This protein binds this small molecule.
Small molecule (SMILES): CC(=O)CC(=O)O

Binding-site contacts:
Ligand atom C4 contacts residue HIS134 of chain 3.A at 3.7 Å.
Ligand atom C1 contacts residue PCT1 of chain 3.G at 4.4 Å.
Ligand atom C1 contacts residue GLN231 of chain 3.A at 3.8 Å.
Ligand atom O4 contacts residue PRO268 of chain 3.A at 4.0 Å.
Ligand atom C4 contacts residue THR168 of chain 3.A at 3.7 Å.
Ligand atom C1 contacts residue LEU267 of chain 3.A at 4.0 Å (hydrophobic).
Ligand atom O5 contacts residue GLN231 of chain 3.A at 3.8 Å.
Ligand atom O4 contacts residue GLN231 of chain 3.A at 3.1 Å (h-bond).
Ligand atom C3 contacts residue PCT1 of chain 3.G at 3.6 Å.
Ligand atom C1 contacts residue LYS84 of chain 1.A at 4.1 Å.
Ligand atom O3 contacts residue ARG105 of chain 3.A at 4.0 Å.
Ligand atom O5 contacts residue PRO268 of chain 3.A at 4.0 Å.
Ligand atom O5 contacts residue ARG229 of chain 3.A at 3.1 Å (salt-bridge).
Ligand atom C2 contacts residue PCT1 of chain 3.G at 3.5 Å.
Ligand atom C1 contacts residue ARG229 of chain 3.A at 3.8 Å.
Ligand atom O4 contacts residue ARG229 of chain 3.A at 3.2 Å (salt-bridge).
Ligand atom C2 contacts residue LEU267 of chain 3.A at 3.5 Å (hydrophobic).
Ligand atom O4 contacts residue LEU267 of chain 3.A at 4.1 Å.
Ligand atom C4 contacts residue ARG167 of chain 3.A at 3.2 Å.
Ligand atom O3 contacts residue ARG167 of chain 3.A at 2.5 Å (salt-bridge).
Ligand atom C4 contacts residue PCT1 of chain 3.G at 4.0 Å.
Ligand atom O5 contacts residue LYS84 of chain 1.A at 3.0 Å.
Ligand atom O3 contacts residue PCT1 of chain 3.G at 3.6 Å (h-bond).
Ligand atom O5 contacts residue PCT1 of chain 3.G at 4.1 Å.
Ligand atom O3 contacts residue LYS84 of chain 1.A at 4.2 Å.
Ligand atom C3 contacts residue ARG167 of chain 3.A at 3.4 Å.
Ligand atom C2 contacts residue PRO268 of chain 3.A at 4.1 Å (hydrophobic).
Ligand atom C1 contacts residue PRO268 of chain 3.A at 3.8 Å (hydrophobic).

Sequence of chain 3.A:
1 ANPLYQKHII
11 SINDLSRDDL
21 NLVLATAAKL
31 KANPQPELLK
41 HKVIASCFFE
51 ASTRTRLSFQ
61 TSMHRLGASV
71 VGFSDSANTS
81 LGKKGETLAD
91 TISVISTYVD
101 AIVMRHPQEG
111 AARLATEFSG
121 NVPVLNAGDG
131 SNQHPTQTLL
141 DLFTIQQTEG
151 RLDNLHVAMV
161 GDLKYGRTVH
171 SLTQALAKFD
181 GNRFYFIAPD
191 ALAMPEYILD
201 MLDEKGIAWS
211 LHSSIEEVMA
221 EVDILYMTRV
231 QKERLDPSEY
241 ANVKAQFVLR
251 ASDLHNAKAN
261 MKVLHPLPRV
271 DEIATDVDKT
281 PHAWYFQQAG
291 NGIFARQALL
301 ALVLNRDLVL

Sequence of chain 1.A:
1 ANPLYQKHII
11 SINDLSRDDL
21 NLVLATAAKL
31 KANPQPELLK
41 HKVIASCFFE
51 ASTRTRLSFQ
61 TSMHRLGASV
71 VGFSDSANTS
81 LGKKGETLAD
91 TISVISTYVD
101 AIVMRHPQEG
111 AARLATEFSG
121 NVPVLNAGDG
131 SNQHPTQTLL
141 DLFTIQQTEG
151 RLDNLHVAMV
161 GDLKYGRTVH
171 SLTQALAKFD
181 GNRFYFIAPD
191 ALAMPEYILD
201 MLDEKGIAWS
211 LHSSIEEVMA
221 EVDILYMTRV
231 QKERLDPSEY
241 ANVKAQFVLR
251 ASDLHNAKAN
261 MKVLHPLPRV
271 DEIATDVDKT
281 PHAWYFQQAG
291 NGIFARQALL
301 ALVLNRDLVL